Sequence of chain 1.A:
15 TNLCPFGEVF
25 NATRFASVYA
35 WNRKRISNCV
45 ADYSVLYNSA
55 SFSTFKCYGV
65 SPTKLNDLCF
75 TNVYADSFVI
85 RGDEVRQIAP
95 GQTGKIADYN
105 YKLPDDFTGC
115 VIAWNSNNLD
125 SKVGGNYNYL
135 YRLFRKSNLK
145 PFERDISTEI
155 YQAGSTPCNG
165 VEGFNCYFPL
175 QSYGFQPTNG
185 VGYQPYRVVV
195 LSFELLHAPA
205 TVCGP

Binding-site contacts:
Ligand atom C3 contacts residue ASN25 of chain 1.A at 3.9 Å.
Ligand atom C7 contacts residue GLY21 of chain 1.A at 3.8 Å.
Ligand atom C7 contacts residue ASN25 of chain 1.A at 4.1 Å.
Ligand atom O5 contacts residue ASN25 of chain 1.A at 2.4 Å (h-bond).
Ligand atom C8 contacts residue PHE24 of chain 1.A at 3.9 Å (hydrophobic).
Ligand atom C4 contacts residue ASN25 of chain 1.A at 4.3 Å.
Ligand atom N2 contacts residue ASN25 of chain 1.A at 3.1 Å (h-bond).
Ligand atom O7 contacts residue GLY21 of chain 1.A at 3.6 Å.
Ligand atom C8 contacts residue LEU50 of chain 1.A at 4.1 Å (hydrophobic).
Ligand atom C2 contacts residue ASN25 of chain 1.A at 2.7 Å.
Ligand atom C1 contacts residue ASN25 of chain 1.A at 1.5 Å.
Ligand atom C8 contacts residue GLY21 of chain 1.A at 3.9 Å.
Ligand atom C8 contacts residue PHE20 of chain 1.A at 4.2 Å (hydrophobic).
Ligand atom C5 contacts residue ASN25 of chain 1.A at 3.6 Å.

The small molecule below binds the protein below.
Small molecule (SMILES): CC(=O)N[C@@H]1[C@@H](O)[C@H](O)[C@@H](CO)O[C@H]1O